Binding-site contacts:
Ligand atom P contacts residue ARG420 of chain 24.B at 2.5 Å.
Ligand atom C1' contacts residue GLY6 of chain 2.B at 2.9 Å.
Ligand atom OP2 contacts residue ARG420 of chain 24.B at 3.4 Å (salt-bridge).
Ligand atom C6 contacts residue ALA7 of chain 2.B at 2.7 Å (hydrophobic).
Ligand atom N6 contacts residue ASP217 of chain 23.B at 2.8 Å (salt-bridge).
Ligand atom C4' contacts residue GLY6 of chain 2.B at 3.1 Å.
Ligand atom OP1 contacts residue ARG28 of chain 23.D at 2.7 Å (salt-bridge).
Ligand atom OP2 contacts residue GLU207 of chain 23.B at 2.0 Å (salt-bridge).
Ligand atom O3' contacts residue ARG420 of chain 24.B at 1.7 Å (salt-bridge).
Ligand atom C5' contacts residue TYR31 of chain 23.D at 3.0 Å (hydrophobic).
Ligand atom N6 contacts residue ALA27 of chain 23.D at 3.2 Å (h-bond).
Ligand atom O5' contacts residue ARG28 of chain 23.D at 3.1 Å (salt-bridge).
Ligand atom C8 contacts residue ARG28 of chain 23.D at 3.1 Å.
Ligand atom C3' contacts residue THR5 of chain 2.B at 3.2 Å.
Ligand atom O4' contacts residue GLY6 of chain 2.B at 2.9 Å.
Ligand atom O5' contacts residue TYR31 of chain 23.D at 2.2 Å (h-bond).
Ligand atom C5' contacts residue THR5 of chain 2.B at 3.1 Å.
Ligand atom N7 contacts residue ALA27 of chain 23.D at 1.6 Å.
Ligand atom O3' contacts residue THR5 of chain 2.B at 3.1 Å (h-bond).
Ligand atom C5 contacts residue ALA7 of chain 2.B at 2.7 Å (hydrophobic).
Ligand atom O3' contacts residue TYR31 of chain 23.D at 3.2 Å (h-bond).
Ligand atom P contacts residue GLU207 of chain 23.B at 3.4 Å.
Ligand atom O5' contacts residue ARG420 of chain 24.B at 2.9 Å (salt-bridge).
Ligand atom OP1 contacts residue ARG420 of chain 24.B at 2.4 Å (salt-bridge).
Ligand atom C4' contacts residue ARG420 of chain 24.B at 3.4 Å.
Ligand atom C4' contacts residue THR5 of chain 2.B at 2.6 Å.
Ligand atom C5 contacts residue ALA27 of chain 23.D at 2.9 Å (hydrophobic).
Ligand atom C5' contacts residue ARG28 of chain 23.D at 2.8 Å.
Ligand atom OP1 contacts residue THR418 of chain 24.B at 3.2 Å.
Ligand atom P contacts residue ARG28 of chain 23.D at 3.4 Å.
Ligand atom C3' contacts residue GLY6 of chain 2.B at 3.2 Å.
Ligand atom OP1 contacts residue PHE211 of chain 23.B at 2.1 Å.
Ligand atom O3' contacts residue GLY6 of chain 2.B at 2.3 Å (h-bond).
Ligand atom N6 contacts residue GLY26 of chain 23.D at 3.1 Å.
Ligand atom C8 contacts residue ALA27 of chain 23.D at 2.0 Å (hydrophobic).
Ligand atom P contacts residue TYR31 of chain 23.D at 3.5 Å.
Ligand atom N7 contacts residue GLY26 of chain 23.D at 2.7 Å.
Ligand atom C5 contacts residue GLY26 of chain 23.D at 3.5 Å.
Ligand atom N9 contacts residue ALA27 of chain 23.D at 3.1 Å.
Ligand atom O4' contacts residue ARG420 of chain 24.B at 3.2 Å (salt-bridge).

Sequence of chain 24.B:
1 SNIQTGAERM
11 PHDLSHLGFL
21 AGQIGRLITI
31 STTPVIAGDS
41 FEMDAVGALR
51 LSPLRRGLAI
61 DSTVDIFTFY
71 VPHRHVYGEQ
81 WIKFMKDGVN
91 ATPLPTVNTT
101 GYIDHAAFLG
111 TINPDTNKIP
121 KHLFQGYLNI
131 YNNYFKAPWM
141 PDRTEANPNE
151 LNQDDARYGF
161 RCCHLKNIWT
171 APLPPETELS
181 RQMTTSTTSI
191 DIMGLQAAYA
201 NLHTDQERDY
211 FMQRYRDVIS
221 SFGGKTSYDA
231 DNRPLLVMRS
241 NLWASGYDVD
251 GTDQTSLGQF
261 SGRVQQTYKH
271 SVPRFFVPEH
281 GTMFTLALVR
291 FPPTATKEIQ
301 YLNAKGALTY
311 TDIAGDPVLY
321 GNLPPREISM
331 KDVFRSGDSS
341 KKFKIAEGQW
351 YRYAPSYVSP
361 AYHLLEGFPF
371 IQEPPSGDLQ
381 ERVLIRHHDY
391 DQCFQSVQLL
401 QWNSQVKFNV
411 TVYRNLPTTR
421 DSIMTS

The protein below binds the small molecule below.
Small molecule (SMILES): N=c1ccn([C@H]2C[C@H](O)[C@@H](CO[P](=O)(O)O[C@H]3C[C@H](n4cnc5c(N)ncnc54)O[C@@H]3CO[P](=O)(O)O[C@H]3C[C@H](n4cnc5c(N)ncnc54)O[C@@H]3CO[P](=O)(O)O[C@H]3C[C@H](n4cnc5c(N)ncnc54)O[C@@H]3COP(=O)(O)O)O2)c(=O)[nH]1

Sequence of chain 23.B:
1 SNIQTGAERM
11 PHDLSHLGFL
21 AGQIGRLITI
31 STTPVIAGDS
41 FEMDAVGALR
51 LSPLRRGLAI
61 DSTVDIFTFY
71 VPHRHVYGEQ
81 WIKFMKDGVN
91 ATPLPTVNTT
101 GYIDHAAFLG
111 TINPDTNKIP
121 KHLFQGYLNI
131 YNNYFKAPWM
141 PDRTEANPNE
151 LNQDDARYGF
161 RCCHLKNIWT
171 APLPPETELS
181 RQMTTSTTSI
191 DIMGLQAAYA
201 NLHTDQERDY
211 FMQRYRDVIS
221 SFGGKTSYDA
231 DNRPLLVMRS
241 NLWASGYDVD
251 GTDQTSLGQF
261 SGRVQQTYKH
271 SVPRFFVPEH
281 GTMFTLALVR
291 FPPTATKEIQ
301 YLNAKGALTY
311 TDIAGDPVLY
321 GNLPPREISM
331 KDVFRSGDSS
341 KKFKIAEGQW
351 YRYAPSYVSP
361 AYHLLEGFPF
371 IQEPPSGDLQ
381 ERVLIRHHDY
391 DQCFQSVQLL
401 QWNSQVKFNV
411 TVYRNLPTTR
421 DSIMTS

Sequence of chain 23.D:
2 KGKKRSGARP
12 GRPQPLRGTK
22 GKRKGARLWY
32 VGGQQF

Sequence of chain 2.B:
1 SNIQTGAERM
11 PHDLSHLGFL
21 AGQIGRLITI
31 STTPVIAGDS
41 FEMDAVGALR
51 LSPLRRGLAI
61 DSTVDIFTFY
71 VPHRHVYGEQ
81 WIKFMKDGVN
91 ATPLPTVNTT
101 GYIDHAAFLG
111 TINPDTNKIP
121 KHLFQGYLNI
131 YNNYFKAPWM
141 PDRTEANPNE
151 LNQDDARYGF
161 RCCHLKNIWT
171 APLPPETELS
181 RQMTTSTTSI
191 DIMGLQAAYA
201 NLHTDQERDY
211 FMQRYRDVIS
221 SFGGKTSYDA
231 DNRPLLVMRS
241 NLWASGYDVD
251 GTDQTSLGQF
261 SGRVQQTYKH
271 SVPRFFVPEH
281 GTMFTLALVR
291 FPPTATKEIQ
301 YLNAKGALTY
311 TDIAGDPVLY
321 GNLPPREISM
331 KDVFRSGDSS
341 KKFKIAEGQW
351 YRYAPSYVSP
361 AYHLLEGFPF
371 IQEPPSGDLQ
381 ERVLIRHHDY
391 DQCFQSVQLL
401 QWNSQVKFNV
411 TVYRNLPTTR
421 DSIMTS